The small molecule below binds the protein below.
Small molecule (SMILES): O=C(O)[C@@H]1O[C@H](O[C@H]2[C@@H](OS(=O)(=O)O)O[C@@H](O)[C@H](NS(=O)(=O)O)[C@H]2O)[C@@H](OS(=O)(=O)O)[C@H](O)[C@@H]1O

Sequence of chain 52.B:
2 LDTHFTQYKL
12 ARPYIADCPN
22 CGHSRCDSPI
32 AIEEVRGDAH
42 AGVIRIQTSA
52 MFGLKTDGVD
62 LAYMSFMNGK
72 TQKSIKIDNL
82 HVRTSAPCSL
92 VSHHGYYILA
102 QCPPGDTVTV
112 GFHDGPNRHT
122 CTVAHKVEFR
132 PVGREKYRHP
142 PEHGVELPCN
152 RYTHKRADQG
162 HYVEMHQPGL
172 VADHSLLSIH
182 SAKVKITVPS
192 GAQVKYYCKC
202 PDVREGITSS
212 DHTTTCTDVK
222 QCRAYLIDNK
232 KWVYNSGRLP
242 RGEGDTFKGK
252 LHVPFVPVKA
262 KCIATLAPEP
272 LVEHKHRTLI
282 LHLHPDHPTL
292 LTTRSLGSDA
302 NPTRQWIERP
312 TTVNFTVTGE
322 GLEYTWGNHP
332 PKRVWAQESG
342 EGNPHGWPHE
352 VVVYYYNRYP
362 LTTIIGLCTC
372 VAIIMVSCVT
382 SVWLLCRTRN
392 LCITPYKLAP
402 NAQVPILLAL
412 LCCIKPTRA

Binding-site contacts:
Ligand atom OAF contacts residue THR4 of chain 52.B at 2.9 Å (h-bond).
Ligand atom O6B contacts residue LEU62 of chain 52.B at 4.0 Å.
Ligand atom OAH contacts residue ASP3 of chain 52.B at 4.0 Å.
Ligand atom OAF contacts residue ALA158 of chain 52.B at 3.3 Å.
Ligand atom O4 contacts residue SER93 of chain 52.B at 3.0 Å (h-bond).
Ligand atom C6 contacts residue HIS94 of chain 52.B at 3.9 Å.
Ligand atom C3 contacts residue LYS156 of chain 52.B at 4.0 Å.
Ligand atom O6B contacts residue HIS94 of chain 52.B at 4.0 Å.
Ligand atom C2 contacts residue ALA158 of chain 52.B at 3.7 Å (hydrophobic).
Ligand atom O3 contacts residue ARG157 of chain 52.B at 3.3 Å (salt-bridge).
Ligand atom O6A contacts residue HIS155 of chain 52.B at 3.8 Å.
Ligand atom O3 contacts residue LYS156 of chain 52.B at 3.0 Å.
Ligand atom O6B contacts residue ARG157 of chain 52.B at 3.3 Å (salt-bridge).
Ligand atom SAG contacts residue THR4 of chain 52.B at 3.9 Å.
Ligand atom O5 contacts residue ARG157 of chain 52.B at 3.8 Å.
Ligand atom C3 contacts residue ALA158 of chain 52.B at 4.0 Å (hydrophobic).
Ligand atom OAH contacts residue ARG157 of chain 52.B at 3.1 Å (salt-bridge).
Ligand atom OAF contacts residue ARG157 of chain 52.B at 2.8 Å (salt-bridge).
Ligand atom C3 contacts residue ARG157 of chain 52.B at 3.7 Å.
Ligand atom O6A contacts residue HIS94 of chain 52.B at 3.2 Å (h-bond).
Ligand atom OBI contacts residue LYS156 of chain 52.B at 4.0 Å.
Ligand atom O4 contacts residue LYS156 of chain 52.B at 3.5 Å.
Ligand atom O6B contacts residue LYS156 of chain 52.B at 3.3 Å.
Ligand atom C6 contacts residue SER93 of chain 52.B at 4.0 Å.
Ligand atom OAH contacts residue THR4 of chain 52.B at 3.7 Å.
Ligand atom C4 contacts residue LYS156 of chain 52.B at 4.0 Å.
Ligand atom O5 contacts residue LYS156 of chain 52.B at 3.4 Å.
Ligand atom O5 contacts residue HIS155 of chain 52.B at 3.6 Å.
Ligand atom C5 contacts residue HIS155 of chain 52.B at 4.0 Å.
Ligand atom C5 contacts residue LEU62 of chain 52.B at 3.8 Å (hydrophobic).
Ligand atom O6A contacts residue SER93 of chain 52.B at 3.2 Å.
Ligand atom C6 contacts residue HIS155 of chain 52.B at 3.4 Å.
Ligand atom O6B contacts residue HIS155 of chain 52.B at 3.3 Å (h-bond).
Ligand atom OAH contacts residue LEU2 of chain 52.B at 2.8 Å (h-bond).
Ligand atom C6 contacts residue LEU62 of chain 52.B at 3.5 Å (hydrophobic).
Ligand atom SAG contacts residue ARG157 of chain 52.B at 3.6 Å (salt-bridge).
Ligand atom O4 contacts residue HIS155 of chain 52.B at 3.5 Å (h-bond).
Ligand atom O3 contacts residue ALA158 of chain 52.B at 3.0 Å (h-bond).
Ligand atom O5B contacts residue LYS156 of chain 52.B at 3.3 Å.
Ligand atom O6A contacts residue LEU62 of chain 52.B at 3.4 Å.